Sequence of chain 1.B:
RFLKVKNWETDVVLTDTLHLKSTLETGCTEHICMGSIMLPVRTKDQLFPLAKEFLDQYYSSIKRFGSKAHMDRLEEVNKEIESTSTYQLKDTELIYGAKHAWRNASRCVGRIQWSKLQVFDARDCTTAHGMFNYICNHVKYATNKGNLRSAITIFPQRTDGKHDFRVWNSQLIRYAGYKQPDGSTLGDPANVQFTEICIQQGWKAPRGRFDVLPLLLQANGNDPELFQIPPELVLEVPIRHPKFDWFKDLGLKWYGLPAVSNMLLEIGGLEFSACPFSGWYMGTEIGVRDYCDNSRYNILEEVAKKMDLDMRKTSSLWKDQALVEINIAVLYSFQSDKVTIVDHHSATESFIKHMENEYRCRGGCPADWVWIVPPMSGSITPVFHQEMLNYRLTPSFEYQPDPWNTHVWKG

A protein and the small-molecule ligand that binds it are described below.
Small molecule (SMILES): NC(=[NH2+])NCCC[C@H](N)C(=O)O

Binding-site contacts:
Ligand atom CG contacts residue GLU294 of chain 1.B at 3.4 Å.
Ligand atom NH1 contacts residue HEM1 of chain 1.I at 3.5 Å (h-bond).
Ligand atom N contacts residue GLU294 of chain 1.B at 2.9 Å (salt-bridge).
Ligand atom O contacts residue TYR290 of chain 1.B at 2.6 Å (h-bond).
Ligand atom NH1 contacts residue PRO267 of chain 1.B at 3.8 Å.
Ligand atom CA contacts residue GLN180 of chain 1.B at 3.4 Å.
Ligand atom CZ contacts residue PRO267 of chain 1.B at 3.9 Å (hydrophobic).
Ligand atom O contacts residue GLN180 of chain 1.B at 3.0 Å (h-bond).
Ligand atom O contacts residue ASP299 of chain 1.B at 3.5 Å (salt-bridge).
Ligand atom NH2 contacts residue HEM1 of chain 1.I at 3.3 Å.
Ligand atom CD contacts residue GLU294 of chain 1.B at 3.7 Å.
Ligand atom NE contacts residue GLU294 of chain 1.B at 2.8 Å (salt-bridge).
Ligand atom CD contacts residue VAL269 of chain 1.B at 3.9 Å (hydrophobic).
Ligand atom CZ contacts residue TRP289 of chain 1.B at 3.9 Å (hydrophobic).
Ligand atom N contacts residue HEM1 of chain 1.I at 2.9 Å (h-bond).
Ligand atom CB contacts residue GLU294 of chain 1.B at 3.2 Å.
Ligand atom OXT contacts residue GLU294 of chain 1.B at 3.6 Å.
Ligand atom NE contacts residue PRO267 of chain 1.B at 4.0 Å.
Ligand atom C contacts residue ASP299 of chain 1.B at 3.4 Å.
Ligand atom NH2 contacts residue TRP289 of chain 1.B at 3.0 Å (h-bond).
Ligand atom CG contacts residue HEM1 of chain 1.I at 3.9 Å.
Ligand atom C contacts residue GLN180 of chain 1.B at 3.6 Å.
Ligand atom OXT contacts residue TYR290 of chain 1.B at 3.4 Å.
Ligand atom CB contacts residue PRO267 of chain 1.B at 4.1 Å (hydrophobic).
Ligand atom C contacts residue TYR290 of chain 1.B at 3.4 Å (hydrophobic).
Ligand atom CB contacts residue TYR290 of chain 1.B at 4.0 Å (hydrophobic).
Ligand atom CZ contacts residue HEM1 of chain 1.I at 3.8 Å.
Ligand atom CZ contacts residue GLU294 of chain 1.B at 3.6 Å.
Ligand atom CA contacts residue HEM1 of chain 1.I at 4.0 Å.
Ligand atom O contacts residue TYR264 of chain 1.B at 3.4 Å (h-bond).
Ligand atom OXT contacts residue ASP299 of chain 1.B at 2.5 Å (salt-bridge).
Ligand atom CB contacts residue GLN180 of chain 1.B at 3.6 Å.
Ligand atom NH1 contacts residue TRP289 of chain 1.B at 4.1 Å.
Ligand atom NH2 contacts residue GLU294 of chain 1.B at 2.8 Å (salt-bridge).
Ligand atom NH2 contacts residue PRO267 of chain 1.B at 4.2 Å.
Ligand atom CD contacts residue PRO267 of chain 1.B at 4.0 Å (hydrophobic).
Ligand atom CA contacts residue GLU294 of chain 1.B at 3.5 Å.
Ligand atom NH2 contacts residue TYR290 of chain 1.B at 4.1 Å.
Ligand atom C contacts residue GLU294 of chain 1.B at 4.1 Å.
Ligand atom CG contacts residue VAL269 of chain 1.B at 3.9 Å (hydrophobic).